A small-molecule ligand and the protein it binds are described below.
Small molecule (SMILES): O=C(O)C(=O)Cc1ccc(O)cc1

Binding-site contacts:
Ligand atom O4 contacts residue THR76 of chain 1.A at 2.7 Å (h-bond).
Ligand atom O2 contacts residue SER196 of chain 1.A at 2.6 Å (h-bond).
Ligand atom C5 contacts residue PRO98 of chain 1.A at 3.6 Å (hydrophobic).
Ligand atom C3 contacts residue SER74 of chain 1.A at 3.6 Å.
Ligand atom C9 contacts residue PRO98 of chain 1.A at 3.6 Å (hydrophobic).
Ligand atom C2 contacts residue FER1 of chain 1.B at 0.7 Å.
Ligand atom O3 contacts residue GLN279 of chain 1.A at 3.0 Å (h-bond).
Ligand atom O3 contacts residue HIS220 of chain 1.A at 3.2 Å.
Ligand atom C2 contacts residue VAL75 of chain 1.A at 3.7 Å (hydrophobic).
Ligand atom C9 contacts residue FER1 of chain 1.B at 0.2 Å.
Ligand atom O4 contacts residue FER1 of chain 1.B at 1.5 Å.
Ligand atom C8 contacts residue PRO98 of chain 1.A at 3.6 Å (hydrophobic).
Ligand atom C4 contacts residue FER1 of chain 1.B at 0.4 Å.
Ligand atom O2 contacts residue FER1 of chain 1.B at 0.2 Å (h-bond).
Ligand atom C1 contacts residue THR76 of chain 1.A at 3.5 Å.
Ligand atom O4 contacts residue PRO98 of chain 1.A at 2.8 Å.
Ligand atom C4 contacts residue PRO98 of chain 1.A at 3.5 Å (hydrophobic).
Ligand atom O3 contacts residue FER1 of chain 1.B at 0.7 Å (h-bond).
Ligand atom C8 contacts residue FER1 of chain 1.B at 0.2 Å.
Ligand atom C8 contacts residue GLY221 of chain 1.A at 3.6 Å.
Ligand atom O1 contacts residue ARG171 of chain 1.A at 2.6 Å (salt-bridge).
Ligand atom C6 contacts residue HIS283 of chain 1.A at 3.6 Å.
Ligand atom O1 contacts residue VAL75 of chain 1.A at 3.4 Å.
Ligand atom O1 contacts residue THR76 of chain 1.A at 2.6 Å (h-bond).
Ligand atom O2 contacts residue VAL75 of chain 1.A at 3.5 Å.
Ligand atom C5 contacts residue FER1 of chain 1.B at 0.6 Å.
Ligand atom O3 contacts residue PRO113 of chain 1.A at 3.2 Å.
Ligand atom O4 contacts residue TYR144 of chain 1.A at 3.5 Å.
Ligand atom C7 contacts residue FER1 of chain 1.B at 0.5 Å.
Ligand atom C3 contacts residue LEU20 of chain 1.A at 3.4 Å (hydrophobic).
Ligand atom O2 contacts residue ARG171 of chain 1.A at 3.0 Å (salt-bridge).
Ligand atom C1 contacts residue ARG171 of chain 1.A at 3.4 Å.
Ligand atom C1 contacts residue VAL75 of chain 1.A at 3.5 Å (hydrophobic).
Ligand atom C6 contacts residue FER1 of chain 1.B at 0.7 Å.
Ligand atom C1 contacts residue FER1 of chain 1.B at 0.3 Å.
Ligand atom C9 contacts residue GLY221 of chain 1.A at 3.4 Å.
Ligand atom O3 contacts residue HIS283 of chain 1.A at 3.0 Å (h-bond).
Ligand atom C2 contacts residue THR76 of chain 1.A at 3.6 Å.
Ligand atom C3 contacts residue FER1 of chain 1.B at 0.5 Å.
Ligand atom O1 contacts residue FER1 of chain 1.B at 0.3 Å (h-bond).

Sequence of chain 1.A:
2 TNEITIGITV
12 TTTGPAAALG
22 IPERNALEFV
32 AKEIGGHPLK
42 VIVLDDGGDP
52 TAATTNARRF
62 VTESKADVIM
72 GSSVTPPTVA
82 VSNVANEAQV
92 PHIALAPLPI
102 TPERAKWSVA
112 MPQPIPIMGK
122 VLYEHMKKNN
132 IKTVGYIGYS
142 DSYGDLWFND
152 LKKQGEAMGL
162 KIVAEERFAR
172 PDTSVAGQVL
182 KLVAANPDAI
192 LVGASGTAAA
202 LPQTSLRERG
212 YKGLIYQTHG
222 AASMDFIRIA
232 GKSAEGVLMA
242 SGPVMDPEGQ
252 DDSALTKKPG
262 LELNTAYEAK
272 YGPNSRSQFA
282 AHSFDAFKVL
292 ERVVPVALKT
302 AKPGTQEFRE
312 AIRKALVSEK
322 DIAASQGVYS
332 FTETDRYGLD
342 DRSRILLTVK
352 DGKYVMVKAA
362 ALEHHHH